Sequence of chain 58.E:
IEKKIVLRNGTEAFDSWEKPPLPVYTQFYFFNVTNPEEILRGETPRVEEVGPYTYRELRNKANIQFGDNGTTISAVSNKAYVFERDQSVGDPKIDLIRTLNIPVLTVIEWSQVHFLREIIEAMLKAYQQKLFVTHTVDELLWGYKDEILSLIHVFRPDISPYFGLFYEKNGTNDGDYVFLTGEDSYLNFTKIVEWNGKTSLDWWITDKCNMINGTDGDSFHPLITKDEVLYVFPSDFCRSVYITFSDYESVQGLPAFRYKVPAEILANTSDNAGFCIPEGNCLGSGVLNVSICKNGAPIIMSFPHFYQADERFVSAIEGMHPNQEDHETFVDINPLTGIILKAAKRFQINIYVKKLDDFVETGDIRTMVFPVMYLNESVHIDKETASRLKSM

Binding-site contacts:
Ligand atom O5 contacts residue ASN21 of chain 58.E at 2.5 Å (h-bond).
Ligand atom C4 contacts residue ASN21 of chain 58.E at 3.8 Å.
Ligand atom C2 contacts residue ASN21 of chain 58.E at 2.5 Å.
Ligand atom C5 contacts residue ASN21 of chain 58.E at 3.3 Å.
Ligand atom O7 contacts residue ASN21 of chain 58.E at 4.0 Å.
Ligand atom C3 contacts residue ASN21 of chain 58.E at 3.7 Å.
Ligand atom C7 contacts residue ASN21 of chain 58.E at 4.0 Å.
Ligand atom N2 contacts residue ASN21 of chain 58.E at 3.3 Å (h-bond).
Ligand atom C6 contacts residue ASN21 of chain 58.E at 3.3 Å.
Ligand atom C1 contacts residue ASN21 of chain 58.E at 1.4 Å.
Ligand atom O6 contacts residue ASN21 of chain 58.E at 4.3 Å.

A small-molecule ligand and the protein it binds are described below.
Small molecule (SMILES): CC(=O)N[C@@H]1[C@@H](O)[C@H](O)[C@@H](CO)O[C@H]1O